Sequence of chain 1.A:
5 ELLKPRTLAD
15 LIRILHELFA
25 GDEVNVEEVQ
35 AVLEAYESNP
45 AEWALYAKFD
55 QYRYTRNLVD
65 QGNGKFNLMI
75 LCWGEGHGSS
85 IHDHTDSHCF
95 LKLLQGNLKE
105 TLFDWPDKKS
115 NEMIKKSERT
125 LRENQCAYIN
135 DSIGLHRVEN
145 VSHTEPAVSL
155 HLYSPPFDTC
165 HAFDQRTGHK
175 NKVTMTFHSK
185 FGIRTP

A protein and the small-molecule ligand that binds it are described below.
Small molecule (SMILES): N[C@@H](CS)C(=O)O

Binding-site contacts:
Ligand atom OXT contacts residue ARG60 of chain 1.A at 2.9 Å (salt-bridge).
Ligand atom CA contacts residue TYR157 of chain 1.A at 3.5 Å (hydrophobic).
Ligand atom O contacts residue TYR58 of chain 1.A at 2.9 Å (h-bond).
Ligand atom O contacts residue LEU75 of chain 1.A at 3.7 Å.
Ligand atom CB contacts residue TYR58 of chain 1.A at 4.3 Å (hydrophobic).
Ligand atom C contacts residue TYR157 of chain 1.A at 3.5 Å (hydrophobic).
Ligand atom N contacts residue HIS88 of chain 1.A at 3.1 Å (h-bond).
Ligand atom N contacts residue TYR157 of chain 1.A at 3.0 Å (h-bond).
Ligand atom N contacts residue CYS93 of chain 1.A at 4.3 Å.
Ligand atom CB contacts residue TYR157 of chain 1.A at 3.5 Å (hydrophobic).
Ligand atom SG contacts residue HIS155 of chain 1.A at 3.8 Å.
Ligand atom CB contacts residue HIS155 of chain 1.A at 3.5 Å.
Ligand atom SG contacts residue HIS140 of chain 1.A at 3.2 Å (h-bond).
Ligand atom N contacts residue FE21 of chain 1.B at 2.2 Å.
Ligand atom CB contacts residue FE21 of chain 1.B at 3.2 Å.
Ligand atom O contacts residue ARG60 of chain 1.A at 2.8 Å (salt-bridge).
Ligand atom N contacts residue HIS140 of chain 1.A at 4.3 Å.
Ligand atom CA contacts residue HIS86 of chain 1.A at 3.4 Å.
Ligand atom C contacts residue FE21 of chain 1.B at 4.4 Å.
Ligand atom C contacts residue TYR58 of chain 1.A at 3.9 Å (hydrophobic).
Ligand atom C contacts residue MET179 of chain 1.A at 4.0 Å (hydrophobic).
Ligand atom C contacts residue ARG60 of chain 1.A at 3.5 Å.
Ligand atom O contacts residue MET179 of chain 1.A at 3.6 Å.
Ligand atom SG contacts residue TYR157 of chain 1.A at 4.3 Å.
Ligand atom N contacts residue HIS86 of chain 1.A at 3.1 Å (h-bond).
Ligand atom SG contacts residue HIS88 of chain 1.A at 4.4 Å.
Ligand atom C contacts residue LEU75 of chain 1.A at 3.8 Å (hydrophobic).
Ligand atom OXT contacts residue TYR157 of chain 1.A at 2.8 Å (h-bond).
Ligand atom OXT contacts residue MET179 of chain 1.A at 4.2 Å.
Ligand atom CB contacts residue HIS86 of chain 1.A at 4.0 Å.
Ligand atom OXT contacts residue LEU75 of chain 1.A at 4.0 Å.
Ligand atom CA contacts residue TYR58 of chain 1.A at 4.0 Å (hydrophobic).
Ligand atom SG contacts residue LEU95 of chain 1.A at 4.4 Å.
Ligand atom CB contacts residue TRP77 of chain 1.A at 4.4 Å (hydrophobic).
Ligand atom CA contacts residue FE21 of chain 1.B at 3.0 Å.
Ligand atom SG contacts residue HIS86 of chain 1.A at 3.5 Å (h-bond).
Ligand atom SG contacts residue VAL142 of chain 1.A at 3.6 Å.
Ligand atom SG contacts residue FE21 of chain 1.B at 2.4 Å.
Ligand atom CB contacts residue LEU75 of chain 1.A at 3.6 Å (hydrophobic).
Ligand atom CA contacts residue LEU75 of chain 1.A at 4.4 Å (hydrophobic).